The small molecule below binds the protein below.
Small molecule (SMILES): CC(=O)N[C@@H]1[C@@H](O)[C@H](O)[C@@H](CO)O[C@H]1O

Binding-site contacts:
Ligand atom O5 contacts residue ASN114 of chain 1.F at 2.5 Å (h-bond).
Ligand atom C8 contacts residue ASN114 of chain 1.F at 3.9 Å.
Ligand atom C3 contacts residue ASN114 of chain 1.F at 4.2 Å.
Ligand atom C1 contacts residue ASN114 of chain 1.F at 1.7 Å.
Ligand atom C2 contacts residue ASN114 of chain 1.F at 3.0 Å.
Ligand atom C7 contacts residue ASN114 of chain 1.F at 3.9 Å.
Ligand atom C5 contacts residue ASN114 of chain 1.F at 3.8 Å.
Ligand atom O5 contacts residue GLU117 of chain 1.F at 4.3 Å.
Ligand atom C6 contacts residue GLU117 of chain 1.F at 3.9 Å.
Ligand atom N2 contacts residue ASN114 of chain 1.F at 3.4 Å (h-bond).
Ligand atom O6 contacts residue GLU117 of chain 1.F at 2.8 Å (salt-bridge).

Sequence of chain 1.F:
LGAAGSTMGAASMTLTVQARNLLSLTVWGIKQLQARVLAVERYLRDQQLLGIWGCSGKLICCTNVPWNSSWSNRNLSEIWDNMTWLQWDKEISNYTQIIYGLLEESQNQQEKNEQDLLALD